Sequence of chain 1.B:
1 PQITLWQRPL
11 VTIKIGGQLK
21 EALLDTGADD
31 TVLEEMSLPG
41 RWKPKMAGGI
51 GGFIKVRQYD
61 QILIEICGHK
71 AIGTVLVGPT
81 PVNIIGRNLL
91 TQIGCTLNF

Binding-site contacts:
Ligand atom C17 contacts residue GLY48 of chain 1.B at 3.1 Å.
Ligand atom C6 contacts residue VAL82 of chain 1.B at 3.8 Å (hydrophobic).
Ligand atom C32 contacts residue ASP30 of chain 1.A at 3.3 Å.
Ligand atom C8 contacts residue GLY49 of chain 1.A at 3.5 Å.
Ligand atom N3 contacts residue GLY27 of chain 1.B at 3.1 Å (h-bond).
Ligand atom C16 contacts residue PRO81 of chain 1.A at 3.5 Å (hydrophobic).
Ligand atom O3 contacts residue ALA28 of chain 1.A at 3.6 Å.
Ligand atom C23 contacts residue ASP25 of chain 1.A at 3.3 Å.
Ligand atom C15 contacts residue ASP30 of chain 1.B at 3.4 Å.
Ligand atom C31 contacts residue ASP30 of chain 1.A at 3.4 Å.
Ligand atom C36 contacts residue ASP30 of chain 1.A at 3.6 Å.
Ligand atom O2 contacts residue GLY49 of chain 1.B at 3.3 Å.
Ligand atom O1 contacts residue GLY27 of chain 1.B at 3.7 Å.
Ligand atom O1 contacts residue ASP29 of chain 1.B at 2.6 Å (salt-bridge).
Ligand atom O4 contacts residue ASP25 of chain 1.A at 2.8 Å (salt-bridge).
Ligand atom C24 contacts residue ASP25 of chain 1.A at 3.6 Å.
Ligand atom C21 contacts residue GLY48 of chain 1.B at 3.6 Å.
Ligand atom C14 contacts residue ILE50 of chain 1.A at 3.7 Å (hydrophobic).
Ligand atom C12 contacts residue GLY27 of chain 1.B at 3.7 Å.
Ligand atom C14 contacts residue ALA28 of chain 1.B at 3.8 Å (hydrophobic).
Ligand atom N2 contacts residue ASP29 of chain 1.B at 2.7 Å (salt-bridge).
Ligand atom C5 contacts residue GLY27 of chain 1.A at 3.7 Å.
Ligand atom C8 contacts residue ILE50 of chain 1.A at 3.2 Å (hydrophobic).
Ligand atom C36 contacts residue VAL32 of chain 1.A at 3.2 Å (hydrophobic).
Ligand atom C7 contacts residue PRO81 of chain 1.B at 3.7 Å (hydrophobic).
Ligand atom C16 contacts residue GLY49 of chain 1.B at 3.6 Å.
Ligand atom O4 contacts residue ASP25 of chain 1.B at 3.0 Å (salt-bridge).
Ligand atom C1 contacts residue ASP29 of chain 1.B at 3.8 Å.
Ligand atom C24 contacts residue ASP25 of chain 1.B at 3.4 Å.
Ligand atom C9 contacts residue ILE50 of chain 1.A at 3.7 Å (hydrophobic).
Ligand atom O1 contacts residue ALA28 of chain 1.B at 3.4 Å.
Ligand atom C29 contacts residue ASP25 of chain 1.B at 3.2 Å.
Ligand atom C18 contacts residue ARG8 of chain 1.A at 3.6 Å.
Ligand atom C2 contacts residue GLY48 of chain 1.B at 2.9 Å.
Ligand atom C37 contacts residue GLY48 of chain 1.B at 3.3 Å.
Ligand atom C33 contacts residue ASP29 of chain 1.A at 3.7 Å.
Ligand atom O5 contacts residue ILE50 of chain 1.B at 3.7 Å.
Ligand atom C3 contacts residue ASP29 of chain 1.B at 3.4 Å.
Ligand atom C23 contacts residue GLY27 of chain 1.B at 3.5 Å.
Ligand atom C16 contacts residue GLY48 of chain 1.B at 2.9 Å.

Sequence of chain 1.A:
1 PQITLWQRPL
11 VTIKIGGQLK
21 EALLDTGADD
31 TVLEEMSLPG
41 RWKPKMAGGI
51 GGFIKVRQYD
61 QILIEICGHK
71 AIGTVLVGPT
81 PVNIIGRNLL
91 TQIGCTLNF

A protein and the small-molecule ligand that binds it are described below.
Small molecule (SMILES): Cc1cccc(C)c1OCC(=O)N[C@@H](Cc1ccccc1)[C@@H](O)C[C@H](Cc1ccccc1)NC(=O)[C@H](C(C)C)N1CCCNC1=O